Sequence of chain 45.C:
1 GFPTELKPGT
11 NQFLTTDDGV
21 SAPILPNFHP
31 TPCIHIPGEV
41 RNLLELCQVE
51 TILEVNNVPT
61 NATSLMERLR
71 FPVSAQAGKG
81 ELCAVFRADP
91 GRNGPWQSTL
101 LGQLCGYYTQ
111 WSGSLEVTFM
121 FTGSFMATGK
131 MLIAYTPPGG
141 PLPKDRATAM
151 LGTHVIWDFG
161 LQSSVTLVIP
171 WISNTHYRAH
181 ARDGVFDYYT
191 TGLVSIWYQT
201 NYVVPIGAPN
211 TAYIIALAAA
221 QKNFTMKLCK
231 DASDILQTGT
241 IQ

Binding-site contacts:
Ligand atom NAT contacts residue PHE155 of chain 45.A at 3.9 Å.
Ligand atom CAX contacts residue TRP203 of chain 45.A at 3.5 Å (hydrophobic).
Ligand atom CAS contacts residue TYR201 of chain 45.A at 3.6 Å (hydrophobic).
Ligand atom CAH contacts residue ASP112 of chain 45.A at 3.4 Å.
Ligand atom OAC contacts residue ILE113 of chain 45.A at 3.3 Å (h-bond).
Ligand atom CAA contacts residue VAL179 of chain 45.A at 3.4 Å (hydrophobic).
Ligand atom CAJ contacts residue PHE155 of chain 45.A at 3.7 Å (hydrophobic).
Ligand atom CAM contacts residue PHE155 of chain 45.A at 3.8 Å (hydrophobic).
Ligand atom CAI contacts residue VAL192 of chain 45.A at 3.8 Å (hydrophobic).
Ligand atom OAC contacts residue TRP203 of chain 45.A at 3.9 Å.
Ligand atom CAM contacts residue PRO177 of chain 45.A at 3.7 Å (hydrophobic).
Ligand atom CAN contacts residue PHE135 of chain 45.A at 3.7 Å (hydrophobic).
Ligand atom CAO contacts residue ILE111 of chain 45.A at 3.8 Å (hydrophobic).
Ligand atom OAW contacts residue MET195 of chain 45.A at 3.2 Å.
Ligand atom CAA contacts residue PRO177 of chain 45.A at 3.2 Å (hydrophobic).
Ligand atom CAN contacts residue ILE111 of chain 45.A at 3.6 Å (hydrophobic).
Ligand atom CAR contacts residue TYR201 of chain 45.A at 3.4 Å (hydrophobic).
Ligand atom CAH contacts residue THR114 of chain 45.A at 3.8 Å.
Ligand atom CAG contacts residue GLN202 of chain 45.A at 3.4 Å.
Ligand atom CAA contacts residue TYR153 of chain 45.A at 3.9 Å (hydrophobic).
Ligand atom CAS contacts residue ASN228 of chain 45.A at 3.8 Å.
Ligand atom CAE contacts residue GLN202 of chain 45.A at 3.4 Å.
Ligand atom CAD contacts residue PHE137 of chain 45.A at 3.8 Å (hydrophobic).
Ligand atom NBD contacts residue TRP203 of chain 45.A at 3.2 Å.
Ligand atom CAF contacts residue ASP112 of chain 45.A at 3.6 Å.
Ligand atom CAE contacts residue ASN228 of chain 45.A at 3.4 Å.
Ligand atom CAF contacts residue THR114 of chain 45.A at 3.6 Å.
Ligand atom CAS contacts residue TRP203 of chain 45.A at 3.4 Å (hydrophobic).
Ligand atom CAL contacts residue PHE155 of chain 45.A at 3.7 Å (hydrophobic).
Ligand atom CAI contacts residue PHE135 of chain 45.A at 3.7 Å (hydrophobic).
Ligand atom CAG contacts residue TRP203 of chain 45.A at 3.7 Å (hydrophobic).
Ligand atom NBC contacts residue TRP203 of chain 45.A at 3.8 Å.
Ligand atom CAA contacts residue SER178 of chain 45.A at 3.5 Å.
Ligand atom CAJ contacts residue ILE24 of chain 45.C at 3.9 Å (hydrophobic).
Ligand atom OAC contacts residue ASP112 of chain 45.A at 3.7 Å.
Ligand atom CBA contacts residue ASN228 of chain 45.A at 3.7 Å.
Ligand atom CAK contacts residue PHE135 of chain 45.A at 3.7 Å (hydrophobic).
Ligand atom CBA contacts residue TRP203 of chain 45.A at 3.5 Å (hydrophobic).
Ligand atom CAG contacts residue ASN228 of chain 45.A at 3.2 Å.
Ligand atom NBD contacts residue ASN228 of chain 45.A at 3.9 Å.

This small molecule binds to this protein.
Small molecule (SMILES): CCO/N=C/c1ccc(OCC[C@@H](C)CCN2CCN(c3ccncc3)C2=O)cc1

Sequence of chain 41.C:
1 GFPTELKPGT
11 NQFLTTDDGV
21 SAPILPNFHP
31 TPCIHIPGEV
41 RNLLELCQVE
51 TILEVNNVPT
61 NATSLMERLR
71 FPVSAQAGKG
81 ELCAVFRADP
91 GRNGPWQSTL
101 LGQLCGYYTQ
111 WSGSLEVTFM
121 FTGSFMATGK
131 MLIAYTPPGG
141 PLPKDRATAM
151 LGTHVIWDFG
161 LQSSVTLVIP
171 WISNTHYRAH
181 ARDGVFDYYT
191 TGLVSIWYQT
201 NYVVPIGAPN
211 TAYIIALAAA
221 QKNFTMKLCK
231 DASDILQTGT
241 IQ

Sequence of chain 45.A:
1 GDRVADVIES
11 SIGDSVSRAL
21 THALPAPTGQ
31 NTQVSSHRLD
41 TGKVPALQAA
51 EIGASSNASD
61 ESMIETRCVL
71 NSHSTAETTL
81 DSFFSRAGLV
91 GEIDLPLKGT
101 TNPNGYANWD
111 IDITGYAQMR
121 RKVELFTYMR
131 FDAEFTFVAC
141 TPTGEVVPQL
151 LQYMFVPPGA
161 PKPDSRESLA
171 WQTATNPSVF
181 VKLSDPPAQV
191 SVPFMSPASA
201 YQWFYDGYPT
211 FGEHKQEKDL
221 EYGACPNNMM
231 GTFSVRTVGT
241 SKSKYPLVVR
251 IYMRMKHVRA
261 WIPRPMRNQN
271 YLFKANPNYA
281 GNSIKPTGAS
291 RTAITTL